Sequence of chain 3.B:
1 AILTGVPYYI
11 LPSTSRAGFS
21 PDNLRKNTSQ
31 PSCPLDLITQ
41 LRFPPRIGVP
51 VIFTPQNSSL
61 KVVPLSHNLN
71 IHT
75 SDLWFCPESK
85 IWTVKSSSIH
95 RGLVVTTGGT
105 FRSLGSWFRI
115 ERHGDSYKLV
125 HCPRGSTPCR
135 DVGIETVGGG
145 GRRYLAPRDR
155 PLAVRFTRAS

Binding-site contacts:
Ligand atom O7 contacts residue LYS26 of chain 3.B at 4.5 Å.
Ligand atom N2 contacts residue ASN27 of chain 3.B at 2.9 Å (h-bond).
Ligand atom O5 contacts residue ASN27 of chain 3.B at 2.4 Å (h-bond).
Ligand atom C1 contacts residue ARG25 of chain 3.B at 3.5 Å.
Ligand atom C8 contacts residue ARG25 of chain 3.B at 3.6 Å.
Ligand atom C5 contacts residue ASN27 of chain 3.B at 3.7 Å.
Ligand atom C8 contacts residue ASN27 of chain 3.B at 4.4 Å.
Ligand atom C7 contacts residue ARG25 of chain 3.B at 3.6 Å.
Ligand atom C2 contacts residue ARG25 of chain 3.B at 3.8 Å.
Ligand atom C7 contacts residue ASN27 of chain 3.B at 3.3 Å.
Ligand atom O7 contacts residue ASN27 of chain 3.B at 3.4 Å (h-bond).
Ligand atom C4 contacts residue ASN27 of chain 3.B at 4.2 Å.
Ligand atom C3 contacts residue ASN27 of chain 3.B at 3.8 Å.
Ligand atom N2 contacts residue ARG25 of chain 3.B at 3.0 Å (salt-bridge).
Ligand atom C8 contacts residue LYS26 of chain 3.B at 3.9 Å.
Ligand atom C2 contacts residue ASN27 of chain 3.B at 2.5 Å.
Ligand atom C1 contacts residue ASN27 of chain 3.B at 1.4 Å.
Ligand atom C7 contacts residue LYS26 of chain 3.B at 4.3 Å.

A small-molecule ligand and the protein it binds are described below.
Small molecule (SMILES): CC(=O)N[C@@H]1[C@@H](O)[C@H](O)[C@@H](CO)O[C@H]1O